Sequence of chain 1.A:
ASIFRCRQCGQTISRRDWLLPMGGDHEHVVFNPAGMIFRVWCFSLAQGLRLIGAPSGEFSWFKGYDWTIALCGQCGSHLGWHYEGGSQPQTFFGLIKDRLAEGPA

The protein below binds the small molecule below.
Small molecule (SMILES): O=C1CC[C@H](N2C(=O)c3ccccc3C2=O)C(=O)N1

Binding-site contacts:
Ligand atom C07 contacts residue TRP86 of chain 1.A at 3.4 Å (hydrophobic).
Ligand atom C04 contacts residue TYR102 of chain 1.A at 3.4 Å (hydrophobic).
Ligand atom C12 contacts residue ASN51 of chain 1.A at 3.4 Å.
Ligand atom C02 contacts residue TRP80 of chain 1.A at 3.2 Å (hydrophobic).
Ligand atom N03 contacts residue PHE78 of chain 1.A at 2.8 Å (h-bond).
Ligand atom C14 contacts residue PRO52 of chain 1.A at 3.9 Å (hydrophobic).
Ligand atom C06 contacts residue TRP100 of chain 1.A at 3.5 Å (hydrophobic).
Ligand atom C04 contacts residue PHE78 of chain 1.A at 3.7 Å (hydrophobic).
Ligand atom C06 contacts residue TRP86 of chain 1.A at 3.7 Å (hydrophobic).
Ligand atom C06 contacts residue TYR102 of chain 1.A at 3.5 Å (hydrophobic).
Ligand atom C07 contacts residue TRP100 of chain 1.A at 3.4 Å (hydrophobic).
Ligand atom O01 contacts residue TRP80 of chain 1.A at 3.3 Å.
Ligand atom O16 contacts residue PHE57 of chain 1.A at 3.6 Å.
Ligand atom O16 contacts residue TRP80 of chain 1.A at 4.1 Å.
Ligand atom O16 contacts residue ASN51 of chain 1.A at 2.9 Å (h-bond).
Ligand atom O01 contacts residue PRO52 of chain 1.A at 3.7 Å.
Ligand atom C06 contacts residue TRP80 of chain 1.A at 3.6 Å (hydrophobic).
Ligand atom O05 contacts residue TYR102 of chain 1.A at 2.8 Å (h-bond).
Ligand atom O05 contacts residue TRP80 of chain 1.A at 3.1 Å (h-bond).
Ligand atom O18 contacts residue TRP86 of chain 1.A at 3.2 Å.
Ligand atom O01 contacts residue ASN51 of chain 1.A at 3.7 Å.
Ligand atom O01 contacts residue PHE78 of chain 1.A at 3.6 Å.
Ligand atom N03 contacts residue SER79 of chain 1.A at 4.1 Å.
Ligand atom C04 contacts residue TRP80 of chain 1.A at 3.3 Å (hydrophobic).
Ligand atom C08 contacts residue TRP100 of chain 1.A at 3.8 Å (hydrophobic).
Ligand atom C4 contacts residue ASN51 of chain 1.A at 3.6 Å.
Ligand atom C02 contacts residue PHE78 of chain 1.A at 3.6 Å (hydrophobic).
Ligand atom C08 contacts residue TRP80 of chain 1.A at 3.6 Å (hydrophobic).
Ligand atom O05 contacts residue TRP86 of chain 1.A at 3.5 Å.
Ligand atom C3 contacts residue PHE78 of chain 1.A at 4.2 Å (hydrophobic).
Ligand atom C13 contacts residue PRO52 of chain 1.A at 3.9 Å (hydrophobic).
Ligand atom C04 contacts residue SER79 of chain 1.A at 4.0 Å.
Ligand atom N03 contacts residue TRP80 of chain 1.A at 3.2 Å.
Ligand atom O05 contacts residue SER79 of chain 1.A at 3.4 Å.
Ligand atom C04 contacts residue TRP86 of chain 1.A at 3.7 Å (hydrophobic).
Ligand atom O05 contacts residue PHE78 of chain 1.A at 3.8 Å.
Ligand atom C19 contacts residue PRO52 of chain 1.A at 4.0 Å (hydrophobic).
Ligand atom C13 contacts residue ASN51 of chain 1.A at 3.8 Å.
Ligand atom O18 contacts residue PHE78 of chain 1.A at 3.2 Å.
Ligand atom O16 contacts residue TRP100 of chain 1.A at 3.7 Å.